Binding-site contacts:
Ligand atom CD1 contacts residue LEU138 of chain 1.A at 4.0 Å (hydrophobic).
Ligand atom OXT contacts residue LEU90 of chain 1.A at 3.8 Å.
Ligand atom CB1 contacts residue GLU193 of chain 1.A at 3.8 Å.
Ligand atom CD2 contacts residue TYR61 of chain 1.A at 3.5 Å (hydrophobic).
Ligand atom CD contacts residue PRO89 of chain 1.A at 3.3 Å (hydrophobic).
Ligand atom O contacts residue ARG96 of chain 1.A at 2.8 Å (salt-bridge).
Ligand atom CB1 contacts residue LEU138 of chain 1.A at 3.8 Å (hydrophobic).
Ligand atom N contacts residue THR91 of chain 1.A at 3.3 Å (h-bond).
Ligand atom OD1 contacts residue THR143 of chain 1.A at 3.0 Å (h-bond).
Ligand atom C contacts residue ARG96 of chain 1.A at 3.4 Å.
Ligand atom OD2 contacts residue THR143 of chain 1.A at 2.6 Å (h-bond).
Ligand atom OD1 contacts residue SER142 of chain 1.A at 3.1 Å (h-bond).
Ligand atom CD1 contacts residue TYR61 of chain 1.A at 3.4 Å (hydrophobic).
Ligand atom N contacts residue GLU193 of chain 1.A at 2.8 Å (salt-bridge).
Ligand atom CA contacts residue THR91 of chain 1.A at 3.4 Å.
Ligand atom CD1 contacts residue GLU13 of chain 1.A at 3.7 Å.
Ligand atom OXT contacts residue PRO89 of chain 1.A at 3.7 Å.
Ligand atom CD contacts residue TYR61 of chain 1.A at 3.5 Å (hydrophobic).
Ligand atom OD2 contacts residue LEU138 of chain 1.A at 3.8 Å.
Ligand atom OD2 contacts residue GLU193 of chain 1.A at 3.9 Å.
Ligand atom OXT contacts residue ARG96 of chain 1.A at 2.8 Å (salt-bridge).
Ligand atom CG1 contacts residue THR143 of chain 1.A at 3.2 Å.
Ligand atom CA contacts residue GLU193 of chain 1.A at 3.4 Å.
Ligand atom CG2 contacts residue TYR61 of chain 1.A at 3.3 Å (hydrophobic).
Ligand atom O contacts residue SER142 of chain 1.A at 3.0 Å (h-bond).
Ligand atom CG contacts residue TYR61 of chain 1.A at 3.6 Å (hydrophobic).
Ligand atom C contacts residue SER142 of chain 1.A at 3.5 Å.
Ligand atom CG1 contacts residue LEU138 of chain 1.A at 3.9 Å (hydrophobic).
Ligand atom CD contacts residue GLU193 of chain 1.A at 3.4 Å.
Ligand atom N contacts residue PRO89 of chain 1.A at 3.1 Å (h-bond).
Ligand atom OXT contacts residue THR91 of chain 1.A at 3.0 Å (h-bond).
Ligand atom CA contacts residue SER142 of chain 1.A at 3.4 Å.
Ligand atom CG1 contacts residue GLU193 of chain 1.A at 4.0 Å.
Ligand atom CD contacts residue MET196 of chain 1.A at 3.9 Å (hydrophobic).
Ligand atom C contacts residue THR91 of chain 1.A at 3.5 Å.
Ligand atom O contacts residue GLY141 of chain 1.A at 3.5 Å.
Ligand atom OD1 contacts residue GLY141 of chain 1.A at 3.6 Å.
Ligand atom CG2 contacts residue LEU138 of chain 1.A at 4.0 Å (hydrophobic).
Ligand atom OXT contacts residue TYR61 of chain 1.A at 3.7 Å.
Ligand atom CD2 contacts residue LEU138 of chain 1.A at 3.6 Å (hydrophobic).

Sequence of chain 1.A:
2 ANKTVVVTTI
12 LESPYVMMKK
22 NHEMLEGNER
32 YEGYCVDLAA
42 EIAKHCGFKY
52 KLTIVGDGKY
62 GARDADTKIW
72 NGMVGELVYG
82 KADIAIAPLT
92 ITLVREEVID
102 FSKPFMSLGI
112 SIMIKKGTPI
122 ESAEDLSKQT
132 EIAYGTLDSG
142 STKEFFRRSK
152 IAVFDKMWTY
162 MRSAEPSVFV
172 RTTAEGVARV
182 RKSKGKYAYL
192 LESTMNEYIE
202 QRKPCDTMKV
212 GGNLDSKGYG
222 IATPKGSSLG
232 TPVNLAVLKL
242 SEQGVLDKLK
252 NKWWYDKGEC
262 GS

A protein and the small-molecule ligand that binds it are described below.
Small molecule (SMILES): C=C(C)[C@H]1CN[C@H](C(=O)O)[C@H]1CC(=O)O